Binding-site contacts:
Ligand atom C2' contacts residue TYR85 of chain 3.C at 3.4 Å (hydrophobic).
Ligand atom C3' contacts residue TYR85 of chain 3.C at 3.3 Å (hydrophobic).
Ligand atom N6 contacts residue THR59 of chain 3.C at 2.9 Å (h-bond).
Ligand atom C4' contacts residue TYR85 of chain 3.C at 3.3 Å (hydrophobic).
Ligand atom OP1 contacts residue SER51 of chain 2.D at 3.3 Å.
Ligand atom OP2 contacts residue ARG49 of chain 2.D at 2.4 Å (salt-bridge).
Ligand atom N1 contacts residue TYR85 of chain 3.C at 3.6 Å.
Ligand atom C2' contacts residue GLU63 of chain 3.C at 3.5 Å.
Ligand atom P contacts residue TYR85 of chain 3.C at 3.5 Å.
Ligand atom OP2 contacts residue LYS43 of chain 3.C at 3.2 Å (salt-bridge).
Ligand atom P contacts residue SER51 of chain 2.D at 3.4 Å.
Ligand atom C2 contacts residue SER47 of chain 3.C at 3.0 Å.
Ligand atom OP1 contacts residue ARG49 of chain 2.D at 2.5 Å (salt-bridge).
Ligand atom P contacts residue ARG49 of chain 2.D at 2.9 Å.
Ligand atom OP2 contacts residue LYS57 of chain 2.D at 2.7 Å (salt-bridge).
Ligand atom OP2 contacts residue SER51 of chain 2.D at 3.2 Å (h-bond).
Ligand atom N6 contacts residue CYS46 of chain 3.C at 3.4 Å (h-bond).
Ligand atom OP2 contacts residue TYR85 of chain 3.C at 2.5 Å (h-bond).
Ligand atom C4 contacts residue TYR85 of chain 3.C at 3.5 Å (hydrophobic).
Ligand atom O3' contacts residue SER51 of chain 2.D at 3.5 Å (h-bond).
Ligand atom O4' contacts residue LYS61 of chain 3.C at 3.1 Å (salt-bridge).
Ligand atom C6 contacts residue THR45 of chain 3.C at 3.5 Å.
Ligand atom OP2 contacts residue ASN55 of chain 2.D at 3.2 Å (h-bond).
Ligand atom N7 contacts residue THR45 of chain 3.C at 2.6 Å (h-bond).
Ligand atom N1 contacts residue THR59 of chain 3.C at 3.6 Å.
Ligand atom N1 contacts residue SER47 of chain 3.C at 2.7 Å (h-bond).
Ligand atom C6 contacts residue TYR85 of chain 3.C at 3.5 Å (hydrophobic).
Ligand atom OP1 contacts residue SER51 of chain 2.D at 2.7 Å (h-bond).
Ligand atom N6 contacts residue THR45 of chain 3.C at 2.9 Å (h-bond).
Ligand atom OP1 contacts residue ASN55 of chain 2.D at 3.3 Å (h-bond).
Ligand atom OP1 contacts residue SER52 of chain 2.D at 3.0 Å.
Ligand atom OP2 contacts residue LYS57 of chain 2.D at 3.4 Å.
Ligand atom C5 contacts residue TYR85 of chain 3.C at 3.5 Å (hydrophobic).
Ligand atom C5 contacts residue THR45 of chain 3.C at 3.3 Å.
Ligand atom C5' contacts residue SER51 of chain 2.D at 3.5 Å.
Ligand atom O2' contacts residue GLU63 of chain 3.C at 3.0 Å (salt-bridge).
Ligand atom O3' contacts residue TYR85 of chain 3.C at 3.6 Å.
Ligand atom O2 contacts residue ASN87 of chain 3.C at 3.2 Å (h-bond).
Ligand atom C5' contacts residue TYR85 of chain 3.C at 3.1 Å (hydrophobic).
Ligand atom O2' contacts residue TYR85 of chain 3.C at 3.5 Å.

A protein and the small-molecule ligand that binds it are described below.
Small molecule (SMILES): Nc1ccn([C@@H]2O[C@H](CO[P](=O)(O)O[C@H]3[C@@H](O)[C@H](n4ccc(N)nc4=O)O[C@@H]3CO[P](=O)(O)O[C@H]3[C@@H](O)[C@H](n4cnc5c(N)ncnc54)O[C@@H]3CO[P](=O)(O)O[C@H]3[C@@H](O)[C@H](n4ccc(N)nc4=O)O[C@@H]3CO[P](=O)(O)O[C@H]3[C@@H](O)[C@H](n4ccc(=O)[nH]c4=O)O[C@@H]3CO[P](=O)(O)O[C@H]3[C@@H](O)[C@H](n4cnc5c(N)ncnc54)O[C@@H]3CO[P](=O)(O)O[C@H]3[C@@H](O)[C@H](n4cnc5c(=O)nc(N)[nH]c54)O[C@@H]3CO[P](=O)(O)O[C@H]3[C@@H](O)[C@H](n4cnc5c(=O)nc(N)[nH]c54)O[C@@H]3CO)[C@@H](O)[C@H]2O)c(=O)n1

Sequence of chain 3.C:
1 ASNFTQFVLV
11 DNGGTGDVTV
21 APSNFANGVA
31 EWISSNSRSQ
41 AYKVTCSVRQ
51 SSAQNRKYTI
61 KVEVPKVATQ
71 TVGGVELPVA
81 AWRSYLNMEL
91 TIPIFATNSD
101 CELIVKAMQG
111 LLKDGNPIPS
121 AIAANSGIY

Sequence of chain 2.D:
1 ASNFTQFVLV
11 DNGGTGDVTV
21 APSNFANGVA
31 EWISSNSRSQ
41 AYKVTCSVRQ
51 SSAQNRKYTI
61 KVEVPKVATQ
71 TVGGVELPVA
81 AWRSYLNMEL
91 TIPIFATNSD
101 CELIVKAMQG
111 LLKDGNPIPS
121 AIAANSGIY